A protein and the small-molecule ligand that binds it are described below.
Small molecule (SMILES): OB(O)c1cc2ccccc2s1

Binding-site contacts:
Ligand atom C6 contacts residue GLN117 of chain 1.B at 3.7 Å.
Ligand atom O2 contacts residue ALA315 of chain 1.B at 2.8 Å (h-bond).
Ligand atom C1 contacts residue SER61 of chain 1.B at 2.5 Å.
Ligand atom S contacts residue TYR218 of chain 1.B at 3.6 Å.
Ligand atom C5 contacts residue LEU116 of chain 1.B at 4.3 Å (hydrophobic).
Ligand atom C8 contacts residue ASN149 of chain 1.B at 3.1 Å.
Ligand atom S contacts residue ALA315 of chain 1.B at 3.8 Å.
Ligand atom O1 contacts residue TYR147 of chain 1.B at 2.7 Å (h-bond).
Ligand atom C7 contacts residue TYR218 of chain 1.B at 3.7 Å (hydrophobic).
Ligand atom C1 contacts residue ASN149 of chain 1.B at 4.2 Å.
Ligand atom C2 contacts residue SER61 of chain 1.B at 3.7 Å.
Ligand atom C7 contacts residue ASN149 of chain 1.B at 3.0 Å.
Ligand atom S contacts residue ASN149 of chain 1.B at 4.0 Å.
Ligand atom C8 contacts residue TYR218 of chain 1.B at 4.1 Å (hydrophobic).
Ligand atom S contacts residue SER61 of chain 1.B at 3.2 Å (h-bond).
Ligand atom C1 contacts residue ALA315 of chain 1.B at 4.0 Å (hydrophobic).
Ligand atom C1 contacts residue TYR147 of chain 1.B at 4.3 Å (hydrophobic).
Ligand atom O2 contacts residue GLY60 of chain 1.B at 4.0 Å.
Ligand atom S contacts residue LYS64 of chain 1.B at 4.2 Å.
Ligand atom B contacts residue LYS64 of chain 1.B at 4.0 Å.
Ligand atom C2 contacts residue TYR147 of chain 1.B at 4.4 Å (hydrophobic).
Ligand atom C6 contacts residue ASN149 of chain 1.B at 3.3 Å.
Ligand atom O2 contacts residue SER61 of chain 1.B at 2.6 Å (h-bond).
Ligand atom C2 contacts residue ASN149 of chain 1.B at 4.3 Å.
Ligand atom B contacts residue ALA315 of chain 1.B at 4.1 Å.
Ligand atom C4 contacts residue ASN149 of chain 1.B at 3.7 Å.
Ligand atom B contacts residue TYR147 of chain 1.B at 3.4 Å.
Ligand atom C4 contacts residue LEU116 of chain 1.B at 3.9 Å (hydrophobic).
Ligand atom C4 contacts residue GLN117 of chain 1.B at 4.4 Å.
Ligand atom C5 contacts residue ASN149 of chain 1.B at 3.6 Å.
Ligand atom C5 contacts residue GLN117 of chain 1.B at 3.4 Å.
Ligand atom C6 contacts residue TYR218 of chain 1.B at 4.5 Å (hydrophobic).
Ligand atom B contacts residue SER61 of chain 1.B at 1.7 Å.
Ligand atom C1 contacts residue LYS64 of chain 1.B at 4.1 Å.
Ligand atom O1 contacts residue SER61 of chain 1.B at 2.6 Å (h-bond).
Ligand atom O2 contacts residue GLY314 of chain 1.B at 3.7 Å.
Ligand atom C3 contacts residue ASN149 of chain 1.B at 3.5 Å.
Ligand atom C3 contacts residue LEU116 of chain 1.B at 4.5 Å (hydrophobic).

Sequence of chain 1.B:
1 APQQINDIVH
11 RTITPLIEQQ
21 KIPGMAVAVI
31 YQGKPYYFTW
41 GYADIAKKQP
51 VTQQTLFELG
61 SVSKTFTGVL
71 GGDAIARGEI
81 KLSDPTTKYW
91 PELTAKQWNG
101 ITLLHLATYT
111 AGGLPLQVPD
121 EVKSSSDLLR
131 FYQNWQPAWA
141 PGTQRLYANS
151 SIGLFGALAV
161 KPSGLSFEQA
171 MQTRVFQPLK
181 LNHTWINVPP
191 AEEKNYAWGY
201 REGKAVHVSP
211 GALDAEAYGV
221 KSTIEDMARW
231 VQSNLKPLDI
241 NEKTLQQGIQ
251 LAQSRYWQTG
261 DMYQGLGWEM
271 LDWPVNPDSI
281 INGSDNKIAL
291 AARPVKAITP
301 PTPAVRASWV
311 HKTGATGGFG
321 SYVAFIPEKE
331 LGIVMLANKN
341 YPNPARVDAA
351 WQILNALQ